Sequence of chain 1.F:
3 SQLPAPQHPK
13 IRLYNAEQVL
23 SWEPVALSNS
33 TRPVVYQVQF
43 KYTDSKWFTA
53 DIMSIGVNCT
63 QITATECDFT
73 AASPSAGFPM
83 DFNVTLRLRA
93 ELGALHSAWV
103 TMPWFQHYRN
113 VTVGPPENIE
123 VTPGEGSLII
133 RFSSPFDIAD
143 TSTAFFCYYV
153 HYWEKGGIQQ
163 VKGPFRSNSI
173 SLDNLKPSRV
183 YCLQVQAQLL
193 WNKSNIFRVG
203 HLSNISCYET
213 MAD

Binding-site contacts:
Ligand atom C contacts residue CYS149 of chain 1.F at 4.5 Å (hydrophobic).
Ligand atom SG contacts residue PHE167 of chain 1.F at 4.4 Å.
Ligand atom CB contacts residue CYS149 of chain 1.F at 2.9 Å (hydrophobic).
Ligand atom SG contacts residue ARG168 of chain 1.F at 3.5 Å.
Ligand atom OXT contacts residue CYS149 of chain 1.F at 4.3 Å.
Ligand atom CB contacts residue PRO166 of chain 1.F at 3.5 Å (hydrophobic).
Ligand atom SG contacts residue CYS149 of chain 1.F at 2.0 Å (h-bond).
Ligand atom OXT contacts residue LEU192 of chain 1.F at 4.3 Å.
Ligand atom SG contacts residue PHE148 of chain 1.F at 4.4 Å.
Ligand atom SG contacts residue PRO166 of chain 1.F at 4.0 Å.
Ligand atom CA contacts residue CYS149 of chain 1.F at 3.6 Å (hydrophobic).
Ligand atom SG contacts residue PHE147 of chain 1.F at 4.5 Å.

This protein binds this small molecule.
Small molecule (SMILES): N[C@@H](CS)C(=O)O